A protein and the small-molecule ligand that binds it are described below.
Small molecule (SMILES): CC(=O)N[C@H]1[C@H](O[C@H]2[C@H](O)[C@@H](NC(C)=O)CO[C@@H]2CO[C@@H]2O[C@@H](C)[C@@H](O)[C@@H](O)[C@@H]2O)O[C@H](CO)[C@@H](O)[C@@H]1O

Sequence of chain 1.B:
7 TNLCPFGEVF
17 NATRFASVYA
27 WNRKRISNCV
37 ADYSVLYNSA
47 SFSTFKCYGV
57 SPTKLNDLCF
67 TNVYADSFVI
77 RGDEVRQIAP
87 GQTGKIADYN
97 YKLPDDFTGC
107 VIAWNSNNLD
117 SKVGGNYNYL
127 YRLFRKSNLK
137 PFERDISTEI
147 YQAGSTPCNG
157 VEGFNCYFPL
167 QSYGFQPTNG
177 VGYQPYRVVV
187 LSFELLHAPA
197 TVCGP

Binding-site contacts:
Ligand atom C3 contacts residue SER45 of chain 1.B at 4.2 Å.
Ligand atom C8 contacts residue GLY13 of chain 1.B at 3.6 Å.
Ligand atom O6 contacts residue ASN17 of chain 1.B at 4.4 Å.
Ligand atom C1 contacts residue ASN17 of chain 1.B at 1.4 Å.
Ligand atom C7 contacts residue ASN17 of chain 1.B at 3.8 Å.
Ligand atom C7 contacts residue SER45 of chain 1.B at 4.0 Å.
Ligand atom O5 contacts residue ASN17 of chain 1.B at 2.3 Å (h-bond).
Ligand atom N2 contacts residue SER45 of chain 1.B at 3.5 Å (h-bond).
Ligand atom C2 contacts residue SER45 of chain 1.B at 4.5 Å.
Ligand atom O7 contacts residue GLY13 of chain 1.B at 3.6 Å.
Ligand atom C7 contacts residue GLY13 of chain 1.B at 3.7 Å.
Ligand atom O7 contacts residue PHE12 of chain 1.B at 4.0 Å.
Ligand atom C3 contacts residue ASN17 of chain 1.B at 3.8 Å.
Ligand atom C2 contacts residue ASN17 of chain 1.B at 2.5 Å.
Ligand atom O7 contacts residue LEU42 of chain 1.B at 4.1 Å.
Ligand atom N2 contacts residue ASN17 of chain 1.B at 3.0 Å (h-bond).
Ligand atom O3 contacts residue SER45 of chain 1.B at 4.1 Å.
Ligand atom C4 contacts residue ASN17 of chain 1.B at 4.2 Å.
Ligand atom O7 contacts residue SER45 of chain 1.B at 3.9 Å.
Ligand atom C5 contacts residue ASN17 of chain 1.B at 3.6 Å.
Ligand atom C8 contacts residue ASN17 of chain 1.B at 4.1 Å.
Ligand atom O5 contacts residue ASN17 of chain 1.B at 4.3 Å.